Binding-site contacts:
Ligand atom NE contacts residue PHE84 of chain 1.A at 3.3 Å.
Ligand atom CD contacts residue PHE46 of chain 1.A at 3.9 Å (hydrophobic).
Ligand atom C contacts residue GLU215 of chain 1.A at 4.2 Å.
Ligand atom CG contacts residue PHE84 of chain 1.A at 3.5 Å (hydrophobic).
Ligand atom CD contacts residue GLN147 of chain 1.A at 4.0 Å.
Ligand atom C contacts residue THR151 of chain 1.A at 3.4 Å.
Ligand atom NE contacts residue GLN147 of chain 1.A at 2.9 Å (h-bond).
Ligand atom CA contacts residue SER102 of chain 1.A at 3.4 Å.
Ligand atom N contacts residue THR151 of chain 1.A at 4.0 Å.
Ligand atom CA contacts residue TYR152 of chain 1.A at 3.3 Å (hydrophobic).
Ligand atom CD contacts residue GLU43 of chain 1.A at 3.6 Å.
Ligand atom CD contacts residue ALA101 of chain 1.A at 3.7 Å (hydrophobic).
Ligand atom CB contacts residue PHE46 of chain 1.A at 4.0 Å (hydrophobic).
Ligand atom N contacts residue SER102 of chain 1.A at 2.8 Å (h-bond).
Ligand atom CG contacts residue PHE46 of chain 1.A at 4.1 Å (hydrophobic).
Ligand atom N contacts residue TYR152 of chain 1.A at 3.1 Å (h-bond).
Ligand atom NE contacts residue GLU43 of chain 1.A at 2.7 Å (salt-bridge).
Ligand atom CA contacts residue GLU215 of chain 1.A at 3.7 Å.
Ligand atom OXT contacts residue THR150 of chain 1.A at 3.2 Å.
Ligand atom OXT contacts residue ARG109 of chain 1.A at 2.8 Å (salt-bridge).
Ligand atom O contacts residue HIS103 of chain 1.A at 3.7 Å.
Ligand atom OXT contacts residue THR151 of chain 1.A at 3.0 Å (h-bond).
Ligand atom CG contacts residue SER102 of chain 1.A at 4.2 Å.
Ligand atom C contacts residue SER102 of chain 1.A at 3.7 Å.
Ligand atom O contacts residue SER102 of chain 1.A at 3.4 Å (h-bond).
Ligand atom N contacts residue GLY104 of chain 1.A at 4.0 Å.
Ligand atom OXT contacts residue PHE84 of chain 1.A at 4.0 Å.
Ligand atom N contacts residue GLU215 of chain 1.A at 2.6 Å (salt-bridge).
Ligand atom CG contacts residue THR150 of chain 1.A at 3.8 Å.
Ligand atom CB contacts residue TYR152 of chain 1.A at 4.0 Å (hydrophobic).
Ligand atom O contacts residue GLY104 of chain 1.A at 2.8 Å (h-bond).
Ligand atom NE contacts residue PHE46 of chain 1.A at 4.0 Å.
Ligand atom O contacts residue GLU215 of chain 1.A at 3.9 Å.
Ligand atom CD contacts residue PHE84 of chain 1.A at 3.4 Å (hydrophobic).
Ligand atom O contacts residue ARG109 of chain 1.A at 2.8 Å (salt-bridge).
Ligand atom C contacts residue GLY104 of chain 1.A at 4.0 Å.
Ligand atom O contacts residue THR151 of chain 1.A at 3.6 Å (h-bond).
Ligand atom C contacts residue ARG109 of chain 1.A at 3.6 Å.
Ligand atom CB contacts residue SER102 of chain 1.A at 3.0 Å.
Ligand atom CA contacts residue THR151 of chain 1.A at 3.9 Å.

Sequence of chain 1.A:
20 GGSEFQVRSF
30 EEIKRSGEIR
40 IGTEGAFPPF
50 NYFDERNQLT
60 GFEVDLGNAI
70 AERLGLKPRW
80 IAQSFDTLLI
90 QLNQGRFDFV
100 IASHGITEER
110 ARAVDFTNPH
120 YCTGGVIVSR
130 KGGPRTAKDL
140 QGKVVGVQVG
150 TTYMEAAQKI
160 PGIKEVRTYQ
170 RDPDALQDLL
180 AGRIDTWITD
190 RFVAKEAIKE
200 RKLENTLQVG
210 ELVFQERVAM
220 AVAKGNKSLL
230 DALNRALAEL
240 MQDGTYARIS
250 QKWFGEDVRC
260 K

The protein below binds the small molecule below.
Small molecule (SMILES): NCCC[C@H](N)C(=O)O